Sequence of chain 1.A:
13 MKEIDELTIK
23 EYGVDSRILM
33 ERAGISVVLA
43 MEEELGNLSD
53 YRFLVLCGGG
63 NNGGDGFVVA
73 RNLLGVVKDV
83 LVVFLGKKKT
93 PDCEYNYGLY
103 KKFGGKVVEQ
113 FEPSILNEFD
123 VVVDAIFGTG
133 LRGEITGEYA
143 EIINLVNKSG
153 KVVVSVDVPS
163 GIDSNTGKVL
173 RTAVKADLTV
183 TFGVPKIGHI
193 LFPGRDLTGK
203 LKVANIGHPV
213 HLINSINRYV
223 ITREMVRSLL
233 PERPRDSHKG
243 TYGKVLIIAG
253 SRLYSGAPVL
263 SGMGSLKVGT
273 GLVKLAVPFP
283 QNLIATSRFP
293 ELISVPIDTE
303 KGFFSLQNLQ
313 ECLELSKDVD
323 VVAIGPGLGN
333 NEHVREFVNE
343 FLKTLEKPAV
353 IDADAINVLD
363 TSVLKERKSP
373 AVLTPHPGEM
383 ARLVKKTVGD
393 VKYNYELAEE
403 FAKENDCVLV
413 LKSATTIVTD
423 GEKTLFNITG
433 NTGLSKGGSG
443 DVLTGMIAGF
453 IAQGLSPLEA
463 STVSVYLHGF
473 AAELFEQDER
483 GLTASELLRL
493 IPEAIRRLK

This small molecule binds to this protein.
Small molecule (SMILES): CC(C)C[C@H](NC(=O)[C@H](CC1=CN=C2C=CC=CC12)NC(=O)[C@H](C)N)C(=O)N[C@@H](Cc1ccccc1)C(=O)N[C@@H](CCC(=O)O)C(=O)N[C@@H](C)C=O

Binding-site contacts:
Ligand atom CB contacts residue GLU44 of chain 1.A at 3.4 Å.
Ligand atom CD2 contacts residue LEU41 of chain 6.A at 3.6 Å (hydrophobic).
Ligand atom CZ2 contacts residue ASN207 of chain 6.A at 3.6 Å.
Ligand atom CE2 contacts residue VAL40 of chain 1.A at 3.6 Å (hydrophobic).
Ligand atom CH2 contacts residue ILE37 of chain 1.A at 3.7 Å (hydrophobic).
Ligand atom CE1 contacts residue SER38 of chain 6.A at 3.8 Å.
Ligand atom O contacts residue ALA206 of chain 6.A at 3.2 Å.
Ligand atom CA contacts residue VAL205 of chain 6.A at 3.2 Å (hydrophobic).
Ligand atom N contacts residue GLU44 of chain 1.A at 3.1 Å (salt-bridge).
Ligand atom N contacts residue VAL205 of chain 6.A at 2.8 Å (h-bond).
Ligand atom O contacts residue ASN207 of chain 6.A at 2.8 Å (h-bond).
Ligand atom CE1 contacts residue ALA42 of chain 6.A at 3.9 Å (hydrophobic).
Ligand atom CZ2 contacts residue ARG34 of chain 6.A at 3.6 Å.
Ligand atom CD1 contacts residue VAL40 of chain 1.A at 3.8 Å (hydrophobic).
Ligand atom NE1 contacts residue ASN74 of chain 1.A at 3.0 Å (h-bond).
Ligand atom CZ contacts residue ALA42 of chain 6.A at 3.5 Å (hydrophobic).
Ligand atom CB contacts residue ASN49 of chain 1.A at 3.4 Å.
Ligand atom CZ contacts residue SER38 of chain 6.A at 3.3 Å.
Ligand atom CA contacts residue GLU44 of chain 1.A at 3.6 Å.
Ligand atom O contacts residue LYS204 of chain 6.A at 3.8 Å.
Ligand atom CA contacts residue VAL205 of chain 6.A at 3.8 Å (hydrophobic).
Ligand atom CH2 contacts residue ARG34 of chain 6.A at 3.5 Å.
Ligand atom CD2 contacts residue GLU45 of chain 6.A at 3.7 Å.
Ligand atom NE1 contacts residue ASN207 of chain 6.A at 3.6 Å (h-bond).
Ligand atom C contacts residue VAL205 of chain 6.A at 3.5 Å (hydrophobic).
Ligand atom CD2 contacts residue VAL40 of chain 1.A at 3.5 Å (hydrophobic).
Ligand atom O contacts residue VAL205 of chain 6.A at 3.0 Å (h-bond).
Ligand atom CA contacts residue GLU44 of chain 1.A at 3.8 Å.
Ligand atom O contacts residue VAL205 of chain 6.A at 3.6 Å (h-bond).
Ligand atom CD1 contacts residue ASN74 of chain 1.A at 3.9 Å.
Ligand atom CZ2 contacts residue ASN74 of chain 1.A at 3.6 Å.
Ligand atom CG contacts residue VAL40 of chain 1.A at 3.6 Å (hydrophobic).
Ligand atom O contacts residue ASN207 of chain 6.A at 3.2 Å (h-bond).
Ligand atom C contacts residue GLU44 of chain 1.A at 3.7 Å.
Ligand atom CE2 contacts residue ASN207 of chain 6.A at 3.5 Å.
Ligand atom CE2 contacts residue GLU45 of chain 6.A at 3.7 Å.
Ligand atom CD1 contacts residue ASN207 of chain 6.A at 3.6 Å.
Ligand atom N contacts residue GLU44 of chain 1.A at 2.8 Å (salt-bridge).
Ligand atom CE3 contacts residue LEU41 of chain 1.A at 3.8 Å (hydrophobic).
Ligand atom NE1 contacts residue VAL40 of chain 1.A at 3.7 Å.

Sequence of chain 6.A:
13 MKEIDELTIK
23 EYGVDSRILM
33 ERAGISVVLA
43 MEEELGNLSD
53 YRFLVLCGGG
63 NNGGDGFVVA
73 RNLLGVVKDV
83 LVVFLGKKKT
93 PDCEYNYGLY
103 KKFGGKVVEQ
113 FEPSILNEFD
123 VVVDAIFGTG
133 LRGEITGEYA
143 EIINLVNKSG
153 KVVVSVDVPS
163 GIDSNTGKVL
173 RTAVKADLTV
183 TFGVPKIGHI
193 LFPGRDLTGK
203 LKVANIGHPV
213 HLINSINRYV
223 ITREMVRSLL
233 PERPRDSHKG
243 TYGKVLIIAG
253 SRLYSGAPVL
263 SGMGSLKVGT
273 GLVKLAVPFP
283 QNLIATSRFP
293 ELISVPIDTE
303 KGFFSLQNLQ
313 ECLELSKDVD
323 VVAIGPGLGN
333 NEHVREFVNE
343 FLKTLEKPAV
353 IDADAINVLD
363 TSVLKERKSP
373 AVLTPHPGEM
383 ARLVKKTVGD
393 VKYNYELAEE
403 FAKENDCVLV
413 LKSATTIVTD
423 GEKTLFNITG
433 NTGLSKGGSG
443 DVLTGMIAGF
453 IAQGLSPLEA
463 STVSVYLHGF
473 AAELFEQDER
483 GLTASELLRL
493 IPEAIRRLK